This small molecule binds to this protein.
Small molecule (SMILES): CCCOc1cncc2nnc(-c3cnn(C)c3-c3ccc(CC)cc3)n12

Binding-site contacts:
Ligand atom N12 contacts residue PHE288 of chain 1.B at 3.3 Å.
Ligand atom C25 contacts residue PHE256 of chain 1.B at 4.0 Å (hydrophobic).
Ligand atom C23 contacts residue PHE256 of chain 1.B at 3.9 Å (hydrophobic).
Ligand atom C10 contacts residue ILE252 of chain 1.B at 3.9 Å (hydrophobic).
Ligand atom N3 contacts residue PHE288 of chain 1.B at 3.7 Å.
Ligand atom O18 contacts residue PHE256 of chain 1.B at 3.4 Å.
Ligand atom N7 contacts residue ILE252 of chain 1.B at 3.8 Å.
Ligand atom C6 contacts residue PHE288 of chain 1.B at 3.4 Å (hydrophobic).
Ligand atom C24 contacts residue THR231 of chain 1.B at 3.8 Å.
Ligand atom C13 contacts residue GLN285 of chain 1.B at 3.9 Å.
Ligand atom C15 contacts residue GLN238 of chain 1.B at 4.0 Å.
Ligand atom C26 contacts residue THR231 of chain 1.B at 3.8 Å.
Ligand atom C20 contacts residue LEU235 of chain 1.B at 3.7 Å (hydrophobic).
Ligand atom C26 contacts residue LEU196 of chain 1.B at 3.6 Å (hydrophobic).
Ligand atom N4 contacts residue LEU235 of chain 1.B at 3.6 Å.
Ligand atom C10 contacts residue PHE288 of chain 1.B at 3.9 Å (hydrophobic).
Ligand atom N12 contacts residue GLN285 of chain 1.B at 3.2 Å (h-bond).
Ligand atom C9 contacts residue ILE252 of chain 1.B at 3.8 Å (hydrophobic).
Ligand atom C19 contacts residue THR194 of chain 1.B at 3.8 Å.
Ligand atom C19 contacts residue ASP234 of chain 1.B at 3.2 Å.
Ligand atom C13 contacts residue PHE288 of chain 1.B at 3.8 Å (hydrophobic).
Ligand atom C16 contacts residue ASP234 of chain 1.B at 3.6 Å.
Ligand atom C6 contacts residue ILE252 of chain 1.B at 3.5 Å (hydrophobic).
Ligand atom C23 contacts residue PHE288 of chain 1.B at 4.0 Å (hydrophobic).
Ligand atom C1 contacts residue ILE252 of chain 1.B at 3.5 Å (hydrophobic).
Ligand atom C17 contacts residue LEU235 of chain 1.B at 3.9 Å (hydrophobic).
Ligand atom C9 contacts residue PHE256 of chain 1.B at 3.6 Å (hydrophobic).
Ligand atom C21 contacts residue LEU235 of chain 1.B at 3.8 Å (hydrophobic).
Ligand atom N8 contacts residue PHE256 of chain 1.B at 4.0 Å.
Ligand atom C26 contacts residue HIS199 of chain 1.B at 3.7 Å.
Ligand atom N8 contacts residue HIS82 of chain 1.B at 3.9 Å.
Ligand atom N3 contacts residue ILE252 of chain 1.B at 3.4 Å.
Ligand atom C13 contacts residue ILE252 of chain 1.B at 4.0 Å (hydrophobic).
Ligand atom C15 contacts residue PHE288 of chain 1.B at 3.1 Å (hydrophobic).
Ligand atom C25 contacts residue MET273 of chain 1.B at 4.0 Å (hydrophobic).
Ligand atom N7 contacts residue LEU235 of chain 1.B at 3.7 Å.
Ligand atom N4 contacts residue ILE252 of chain 1.B at 3.8 Å.
Ligand atom C27 contacts residue LEU196 of chain 1.B at 3.4 Å (hydrophobic).
Ligand atom N4 contacts residue TYR81 of chain 1.B at 4.0 Å.
Ligand atom N7 contacts residue PHE288 of chain 1.B at 3.8 Å.

Sequence of chain 1.B:
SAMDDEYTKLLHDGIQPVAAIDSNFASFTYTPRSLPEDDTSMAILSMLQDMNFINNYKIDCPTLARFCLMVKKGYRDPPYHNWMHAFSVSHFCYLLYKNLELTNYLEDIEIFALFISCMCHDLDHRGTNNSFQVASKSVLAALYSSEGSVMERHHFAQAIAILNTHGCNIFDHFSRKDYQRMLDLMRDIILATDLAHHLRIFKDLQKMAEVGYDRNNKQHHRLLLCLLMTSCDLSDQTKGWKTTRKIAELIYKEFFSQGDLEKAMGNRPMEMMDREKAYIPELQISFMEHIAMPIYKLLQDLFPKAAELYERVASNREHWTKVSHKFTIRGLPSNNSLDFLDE